The protein below binds the small molecule below.
Small molecule (SMILES): CC(=O)N[C@@H]1[C@@H](O)[C@H](O)[C@@H](CO)O[C@H]1O

Binding-site contacts:
Ligand atom O6 contacts residue THR193 of chain 1.A at 3.9 Å.
Ligand atom O7 contacts residue ILE156 of chain 1.A at 4.1 Å.
Ligand atom C8 contacts residue THR150 of chain 1.A at 4.0 Å.
Ligand atom O5 contacts residue ASN191 of chain 1.A at 2.9 Å (h-bond).
Ligand atom N2 contacts residue ILE156 of chain 1.A at 4.0 Å.
Ligand atom C7 contacts residue ASN191 of chain 1.A at 3.4 Å.
Ligand atom C1 contacts residue ASN191 of chain 1.A at 2.5 Å.
Ligand atom C2 contacts residue ASN191 of chain 1.A at 2.9 Å.
Ligand atom C1 contacts residue THR193 of chain 1.A at 3.3 Å.
Ligand atom C5 contacts residue THR193 of chain 1.A at 4.2 Å.
Ligand atom C8 contacts residue GLN189 of chain 1.A at 4.4 Å.
Ligand atom C8 contacts residue ILE156 of chain 1.A at 3.6 Å (hydrophobic).
Ligand atom O1 contacts residue ASN191 of chain 1.A at 3.8 Å.
Ligand atom O5 contacts residue THR193 of chain 1.A at 3.5 Å (h-bond).
Ligand atom O6 contacts residue GLU194 of chain 1.A at 2.9 Å (salt-bridge).
Ligand atom C5 contacts residue ASN191 of chain 1.A at 4.2 Å.
Ligand atom N2 contacts residue ASN191 of chain 1.A at 3.4 Å (h-bond).
Ligand atom C6 contacts residue GLU194 of chain 1.A at 3.9 Å.
Ligand atom C1 contacts residue ILE156 of chain 1.A at 4.4 Å (hydrophobic).
Ligand atom C7 contacts residue ILE156 of chain 1.A at 3.7 Å (hydrophobic).
Ligand atom O1 contacts residue THR193 of chain 1.A at 2.9 Å (h-bond).
Ligand atom O7 contacts residue GLN189 of chain 1.A at 4.3 Å.
Ligand atom C3 contacts residue ASN191 of chain 1.A at 4.3 Å.
Ligand atom O7 contacts residue ASN191 of chain 1.A at 2.9 Å (h-bond).

Sequence of chain 1.A:
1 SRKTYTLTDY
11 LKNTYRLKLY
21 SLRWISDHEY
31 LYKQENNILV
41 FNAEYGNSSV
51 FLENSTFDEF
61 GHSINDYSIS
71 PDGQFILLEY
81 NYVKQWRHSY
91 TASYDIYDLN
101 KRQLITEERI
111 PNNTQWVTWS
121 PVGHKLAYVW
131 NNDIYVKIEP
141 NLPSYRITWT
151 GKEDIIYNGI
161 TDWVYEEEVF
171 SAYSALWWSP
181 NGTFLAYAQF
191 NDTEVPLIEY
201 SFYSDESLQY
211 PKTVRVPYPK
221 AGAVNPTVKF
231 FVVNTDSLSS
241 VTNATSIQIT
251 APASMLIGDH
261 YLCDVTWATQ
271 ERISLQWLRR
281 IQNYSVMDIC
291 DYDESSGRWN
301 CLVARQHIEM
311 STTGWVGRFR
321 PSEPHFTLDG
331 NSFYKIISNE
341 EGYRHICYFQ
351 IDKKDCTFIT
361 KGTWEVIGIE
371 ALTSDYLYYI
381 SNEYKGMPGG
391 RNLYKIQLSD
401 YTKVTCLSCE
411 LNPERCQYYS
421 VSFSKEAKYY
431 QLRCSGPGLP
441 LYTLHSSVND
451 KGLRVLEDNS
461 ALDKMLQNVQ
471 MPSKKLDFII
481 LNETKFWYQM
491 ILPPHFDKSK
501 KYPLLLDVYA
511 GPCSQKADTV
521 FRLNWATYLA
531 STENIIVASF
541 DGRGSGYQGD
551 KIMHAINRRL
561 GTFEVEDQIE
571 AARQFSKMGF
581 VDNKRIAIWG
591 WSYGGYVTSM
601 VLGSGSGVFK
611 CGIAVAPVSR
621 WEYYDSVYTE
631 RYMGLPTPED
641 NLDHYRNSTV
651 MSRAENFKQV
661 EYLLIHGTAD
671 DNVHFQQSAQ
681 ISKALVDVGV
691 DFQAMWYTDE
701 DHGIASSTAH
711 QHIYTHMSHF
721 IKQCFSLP